Sequence of chain 2.G:
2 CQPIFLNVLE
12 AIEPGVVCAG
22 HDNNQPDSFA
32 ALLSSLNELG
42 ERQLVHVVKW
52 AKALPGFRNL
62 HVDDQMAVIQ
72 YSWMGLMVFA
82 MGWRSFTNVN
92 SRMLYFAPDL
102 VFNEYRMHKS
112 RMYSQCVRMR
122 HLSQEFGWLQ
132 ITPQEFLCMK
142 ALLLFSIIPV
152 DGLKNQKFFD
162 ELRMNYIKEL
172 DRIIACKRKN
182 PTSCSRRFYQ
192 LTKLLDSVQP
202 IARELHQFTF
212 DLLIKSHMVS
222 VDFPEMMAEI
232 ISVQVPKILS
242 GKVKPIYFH

This small molecule binds to this protein.
Small molecule (SMILES): C[C@]12CCC(=O)C[C@@H]1CC[C@@H]1[C@@H]2CC[C@]2(C)[C@@H](O)CC[C@@H]12

Binding-site contacts:
Ligand atom C16 contacts residue THR210 of chain 2.G at 4.0 Å.
Ligand atom C1 contacts residue LEU37 of chain 2.G at 3.9 Å (hydrophobic).
Ligand atom C15 contacts residue MET113 of chain 2.G at 3.8 Å (hydrophobic).
Ligand atom C16 contacts residue MET113 of chain 2.G at 4.2 Å (hydrophobic).
Ligand atom O3 contacts residue ARG85 of chain 2.G at 3.1 Å (salt-bridge).
Ligand atom C2 contacts residue LEU40 of chain 2.G at 4.0 Å (hydrophobic).
Ligand atom O17 contacts residue THR210 of chain 2.G at 2.9 Å (h-bond).
Ligand atom C3 contacts residue PHE97 of chain 2.G at 4.0 Å (hydrophobic).
Ligand atom O17 contacts residue ASN38 of chain 2.G at 2.6 Å (h-bond).
Ligand atom C17 contacts residue ASN38 of chain 2.G at 3.4 Å.
Ligand atom O3 contacts residue GLN44 of chain 2.G at 3.8 Å.
Ligand atom C4 contacts residue PHE97 of chain 2.G at 3.9 Å (hydrophobic).
Ligand atom C12 contacts residue LEU37 of chain 2.G at 3.6 Å (hydrophobic).
Ligand atom C3 contacts residue MET78 of chain 2.G at 4.2 Å (hydrophobic).
Ligand atom O3 contacts residue PHE97 of chain 2.G at 3.6 Å.
Ligand atom C12 contacts residue ASN38 of chain 2.G at 3.2 Å.
Ligand atom C6 contacts residue VAL79 of chain 2.G at 4.0 Å (hydrophobic).
Ligand atom C17 contacts residue THR210 of chain 2.G at 3.9 Å.
Ligand atom C5 contacts residue PHE97 of chain 2.G at 3.9 Å (hydrophobic).
Ligand atom C7 contacts residue LEU206 of chain 2.G at 4.0 Å (hydrophobic).
Ligand atom C6 contacts residue PHE97 of chain 2.G at 3.9 Å (hydrophobic).
Ligand atom O3 contacts residue LEU40 of chain 2.G at 4.1 Å.
Ligand atom O3 contacts residue MET82 of chain 2.G at 3.7 Å.
Ligand atom C3 contacts residue GLN44 of chain 2.G at 4.0 Å.
Ligand atom O3 contacts residue MET78 of chain 2.G at 4.1 Å.
Ligand atom C17 contacts residue LEU34 of chain 2.G at 3.8 Å (hydrophobic).
Ligand atom C2 contacts residue GLN44 of chain 2.G at 3.4 Å.
Ligand atom C9 contacts residue LEU37 of chain 2.G at 4.1 Å (hydrophobic).
Ligand atom C2 contacts residue MET78 of chain 2.G at 4.2 Å (hydrophobic).
Ligand atom C4 contacts residue MET78 of chain 2.G at 4.0 Å (hydrophobic).
Ligand atom C16 contacts residue PHE209 of chain 2.G at 3.8 Å (hydrophobic).
Ligand atom C1 contacts residue GLY41 of chain 2.G at 3.9 Å.
Ligand atom C19 contacts residue MET75 of chain 2.G at 4.2 Å (hydrophobic).
Ligand atom C18 contacts residue MET75 of chain 2.G at 3.8 Å (hydrophobic).
Ligand atom O17 contacts residue PHE224 of chain 2.G at 3.8 Å.
Ligand atom C13 contacts residue ASN38 of chain 2.G at 3.8 Å.
Ligand atom C18 contacts residue THR210 of chain 2.G at 3.5 Å.
Ligand atom C11 contacts residue LEU37 of chain 2.G at 3.4 Å (hydrophobic).
Ligand atom C16 contacts residue LEU34 of chain 2.G at 3.8 Å (hydrophobic).
Ligand atom C19 contacts residue MET78 of chain 2.G at 3.6 Å (hydrophobic).